Binding-site contacts:
Ligand atom C6 contacts residue GLU105 of chain 1.PB at 3.6 Å.
Ligand atom O5 contacts residue ASN60 of chain 1.PB at 2.4 Å (h-bond).
Ligand atom C1 contacts residue ASN60 of chain 1.PB at 1.4 Å.
Ligand atom O7 contacts residue THR47 of chain 1.PB at 4.4 Å.
Ligand atom C4 contacts residue ASN60 of chain 1.PB at 4.3 Å.
Ligand atom O6 contacts residue GLU105 of chain 1.PB at 3.1 Å (salt-bridge).
Ligand atom C4 contacts residue GLU105 of chain 1.PB at 4.3 Å.
Ligand atom C8 contacts residue SER49 of chain 1.PB at 3.5 Å.
Ligand atom N2 contacts residue ASN60 of chain 1.PB at 2.8 Å (h-bond).
Ligand atom C8 contacts residue ASN60 of chain 1.PB at 3.6 Å.
Ligand atom C5 contacts residue GLU105 of chain 1.PB at 3.0 Å.
Ligand atom O7 contacts residue ASN48 of chain 1.PB at 4.4 Å.
Ligand atom C7 contacts residue ASN60 of chain 1.PB at 3.4 Å.
Ligand atom C3 contacts residue ASN60 of chain 1.PB at 3.8 Å.
Ligand atom C1 contacts residue GLU105 of chain 1.PB at 3.3 Å.
Ligand atom C2 contacts residue ASN60 of chain 1.PB at 2.5 Å.
Ligand atom O7 contacts residue ASN60 of chain 1.PB at 4.2 Å.
Ligand atom C5 contacts residue ASN60 of chain 1.PB at 3.7 Å.
Ligand atom O5 contacts residue GLU105 of chain 1.PB at 3.0 Å (salt-bridge).
Ligand atom O5 contacts residue THR103 of chain 1.PB at 3.9 Å.

Sequence of chain 1.PB:
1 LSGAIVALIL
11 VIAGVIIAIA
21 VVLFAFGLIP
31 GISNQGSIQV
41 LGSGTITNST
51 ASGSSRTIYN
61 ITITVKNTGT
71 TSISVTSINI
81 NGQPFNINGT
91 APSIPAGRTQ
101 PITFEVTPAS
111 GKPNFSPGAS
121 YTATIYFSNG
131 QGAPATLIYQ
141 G

This small molecule binds to this protein.
Small molecule (SMILES): CC(=O)N[C@H]1[C@H](O[C@H]2[C@H](O)[C@@H](NC(C)=O)CO[C@@H]2CO)O[C@H](CO)[C@@H](O)[C@@H]1O